Binding-site contacts:
Ligand atom S1 contacts residue CYS93 of chain 1.B at 2.0 Å (h-bond).
Ligand atom C6 contacts residue PRO100 of chain 1.B at 3.7 Å (hydrophobic).
Ligand atom N5 contacts residue PRO100 of chain 1.B at 4.1 Å.
Ligand atom N4 contacts residue ALA142 of chain 1.B at 3.6 Å.
Ligand atom N3 contacts residue PRO100 of chain 1.B at 3.7 Å.
Ligand atom C6 contacts residue VAL98 of chain 1.B at 4.1 Å (hydrophobic).
Ligand atom C2 contacts residue PRO100 of chain 1.B at 3.5 Å (hydrophobic).
Ligand atom N3 contacts residue ALA142 of chain 1.B at 3.1 Å (h-bond).
Ligand atom N3 contacts residue CYS93 of chain 1.B at 3.0 Å (h-bond).
Ligand atom S1 contacts residue PHE103 of chain 1.B at 3.5 Å.
Ligand atom S1 contacts residue PRO100 of chain 1.B at 3.9 Å.
Ligand atom N4 contacts residue PRO100 of chain 1.B at 4.0 Å.
Ligand atom S1 contacts residue VAL98 of chain 1.B at 3.5 Å (h-bond).
Ligand atom C2 contacts residue ALA142 of chain 1.B at 4.3 Å (hydrophobic).
Ligand atom C2 contacts residue VAL98 of chain 1.B at 4.2 Å (hydrophobic).
Ligand atom S1 contacts residue LEU141 of chain 1.B at 4.2 Å.
Ligand atom C6 contacts residue CYS93 of chain 1.B at 3.8 Å (hydrophobic).
Ligand atom N4 contacts residue CYS93 of chain 1.B at 4.1 Å.
Ligand atom C6 contacts residue THR38 of chain 2.A at 4.1 Å.
Ligand atom S1 contacts residue HIS92 of chain 1.B at 4.3 Å.
Ligand atom C2 contacts residue CYS93 of chain 1.B at 2.6 Å (hydrophobic).

A small-molecule ligand and the protein it binds are described below.
Small molecule (SMILES): Sc1cnn[nH]1

Sequence of chain 1.B:
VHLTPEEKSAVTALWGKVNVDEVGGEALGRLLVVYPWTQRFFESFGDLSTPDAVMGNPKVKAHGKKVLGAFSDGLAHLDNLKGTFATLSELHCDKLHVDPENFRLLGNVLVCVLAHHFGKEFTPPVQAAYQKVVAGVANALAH

Sequence of chain 2.A:
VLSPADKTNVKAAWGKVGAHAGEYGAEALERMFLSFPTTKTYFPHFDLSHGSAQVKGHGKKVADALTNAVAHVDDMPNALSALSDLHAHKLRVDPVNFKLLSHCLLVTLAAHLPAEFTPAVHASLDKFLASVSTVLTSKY